This protein binds this small molecule.
Small molecule (SMILES): Nc1nc2c(ncn2[C@@H]2O[C@H](CO[P](=O)(O)O[P](=O)(O)NP(=O)(O)O)[C@@H](O)[C@H]2O)c(=O)[nH]1

Sequence of chain 1.E:
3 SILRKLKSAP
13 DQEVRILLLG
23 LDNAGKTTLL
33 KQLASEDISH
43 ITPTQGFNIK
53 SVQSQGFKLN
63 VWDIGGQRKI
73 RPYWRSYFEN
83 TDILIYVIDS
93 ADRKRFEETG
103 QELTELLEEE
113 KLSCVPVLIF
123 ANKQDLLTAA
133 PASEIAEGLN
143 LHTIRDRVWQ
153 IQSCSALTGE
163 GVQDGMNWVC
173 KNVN

Binding-site contacts:
Ligand atom N3B contacts residue LYS28 of chain 1.E at 3.0 Å (salt-bridge).
Ligand atom O1B contacts residue ASN25 of chain 1.E at 3.3 Å.
Ligand atom N3B contacts residue ASN25 of chain 1.E at 2.9 Å (h-bond).
Ligand atom C6 contacts residue LYS125 of chain 1.E at 3.4 Å.
Ligand atom O2A contacts residue THR30 of chain 1.E at 3.2 Å (h-bond).
Ligand atom O3G contacts residue GLY68 of chain 1.E at 2.5 Å (h-bond).
Ligand atom N1 contacts residue ASP127 of chain 1.E at 3.0 Å (salt-bridge).
Ligand atom O1G contacts residue MG1 of chain 1.W at 1.9 Å.
Ligand atom O6 contacts residue ASN124 of chain 1.E at 3.3 Å (h-bond).
Ligand atom O3G contacts residue LYS28 of chain 1.E at 3.5 Å (salt-bridge).
Ligand atom O2B contacts residue THR29 of chain 1.E at 3.0 Å (h-bond).
Ligand atom O1B contacts residue GLY27 of chain 1.E at 2.3 Å (h-bond).
Ligand atom O6 contacts residue ASP127 of chain 1.E at 3.4 Å (salt-bridge).
Ligand atom C8 contacts residue THR30 of chain 1.E at 3.5 Å.
Ligand atom O1G contacts residue THR46 of chain 1.E at 2.8 Å (h-bond).
Ligand atom O1A contacts residue ILE43 of chain 1.E at 3.0 Å.
Ligand atom N3B contacts residue MG1 of chain 1.W at 3.6 Å.
Ligand atom O2G contacts residue ASP24 of chain 1.E at 3.5 Å.
Ligand atom PB contacts residue LYS28 of chain 1.E at 3.4 Å.
Ligand atom N7 contacts residue ASN124 of chain 1.E at 3.4 Å (h-bond).
Ligand atom N2 contacts residue ASP127 of chain 1.E at 3.5 Å (salt-bridge).
Ligand atom PG contacts residue MG1 of chain 1.W at 3.1 Å.
Ligand atom O2B contacts residue MG1 of chain 1.W at 2.5 Å.
Ligand atom O6 contacts residue ALA158 of chain 1.E at 3.3 Å (h-bond).
Ligand atom O2A contacts residue GLY27 of chain 1.E at 3.1 Å.
Ligand atom N3B contacts residue ASP24 of chain 1.E at 3.4 Å.
Ligand atom O2B contacts residue LYS28 of chain 1.E at 3.1 Å.
Ligand atom N2 contacts residue LEU128 of chain 1.E at 3.4 Å.
Ligand atom O6 contacts residue SER157 of chain 1.E at 3.3 Å (h-bond).
Ligand atom O6 contacts residue LYS125 of chain 1.E at 3.4 Å.
Ligand atom O4' contacts residue LYS125 of chain 1.E at 2.9 Å (salt-bridge).
Ligand atom C2 contacts residue LEU159 of chain 1.E at 3.5 Å (hydrophobic).
Ligand atom O3A contacts residue MG1 of chain 1.W at 3.2 Å.
Ligand atom PB contacts residue MG1 of chain 1.W at 3.2 Å.
Ligand atom O3G contacts residue GLY67 of chain 1.E at 3.4 Å.
Ligand atom O2A contacts residue THR29 of chain 1.E at 3.5 Å (h-bond).
Ligand atom O6 contacts residue LEU159 of chain 1.E at 3.2 Å (h-bond).
Ligand atom O1B contacts residue ALA26 of chain 1.E at 2.9 Å (h-bond).
Ligand atom C4' contacts residue ASN25 of chain 1.E at 3.3 Å.
Ligand atom O1B contacts residue LYS28 of chain 1.E at 3.0 Å (salt-bridge).